Sequence of chain 2.A:
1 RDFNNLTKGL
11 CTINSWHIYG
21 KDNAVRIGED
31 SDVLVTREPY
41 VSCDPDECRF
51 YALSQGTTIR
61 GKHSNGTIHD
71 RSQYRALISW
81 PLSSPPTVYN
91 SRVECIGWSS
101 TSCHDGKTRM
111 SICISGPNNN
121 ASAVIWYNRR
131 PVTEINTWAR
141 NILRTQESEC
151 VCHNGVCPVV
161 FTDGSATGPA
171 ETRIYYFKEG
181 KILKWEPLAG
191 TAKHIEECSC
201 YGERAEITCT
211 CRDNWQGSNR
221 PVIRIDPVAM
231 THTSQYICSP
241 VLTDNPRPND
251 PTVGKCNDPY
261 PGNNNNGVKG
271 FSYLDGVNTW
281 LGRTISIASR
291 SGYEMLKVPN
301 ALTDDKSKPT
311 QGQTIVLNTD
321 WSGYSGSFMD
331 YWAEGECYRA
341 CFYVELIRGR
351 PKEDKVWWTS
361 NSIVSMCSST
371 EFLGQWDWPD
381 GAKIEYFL

This protein binds this small molecule.
Small molecule (SMILES): CC(=O)N[C@H]1[C@H](O[C@H]2[C@H](O)[C@@H](NC(C)=O)CO[C@@H]2CO)O[C@H](CO)[C@@H](O)[C@@H]1O

Binding-site contacts:
Ligand atom C1 contacts residue PHE3 of chain 2.A at 3.7 Å (hydrophobic).
Ligand atom O6 contacts residue ASP2 of chain 2.A at 2.6 Å (salt-bridge).
Ligand atom C5 contacts residue ASN5 of chain 2.A at 3.6 Å.
Ligand atom C2 contacts residue ASN5 of chain 2.A at 2.4 Å.
Ligand atom C3 contacts residue PHE3 of chain 2.A at 4.3 Å (hydrophobic).
Ligand atom O4 contacts residue ASN154 of chain 2.A at 4.2 Å.
Ligand atom C5 contacts residue ASN154 of chain 2.A at 3.6 Å.
Ligand atom C8 contacts residue PHE3 of chain 2.A at 3.6 Å (hydrophobic).
Ligand atom N2 contacts residue ASP2 of chain 2.A at 4.0 Å.
Ligand atom O3 contacts residue ASP2 of chain 2.A at 3.2 Å (salt-bridge).
Ligand atom C7 contacts residue ASN5 of chain 2.A at 3.7 Å.
Ligand atom O5 contacts residue ASN5 of chain 2.A at 2.2 Å (h-bond).
Ligand atom O5 contacts residue ASN154 of chain 2.A at 4.0 Å.
Ligand atom C1 contacts residue ASN5 of chain 2.A at 1.4 Å.
Ligand atom N2 contacts residue ASN5 of chain 2.A at 2.9 Å (h-bond).
Ligand atom N2 contacts residue PHE3 of chain 2.A at 2.9 Å (h-bond).
Ligand atom C3 contacts residue ASP2 of chain 2.A at 4.2 Å.
Ligand atom C7 contacts residue ASP2 of chain 2.A at 4.0 Å.
Ligand atom C7 contacts residue PHE3 of chain 2.A at 3.7 Å (hydrophobic).
Ligand atom C6 contacts residue ASP2 of chain 2.A at 3.6 Å.
Ligand atom C3 contacts residue ASN5 of chain 2.A at 3.7 Å.
Ligand atom O6 contacts residue ASN154 of chain 2.A at 3.5 Å (h-bond).
Ligand atom C4 contacts residue ASN5 of chain 2.A at 4.2 Å.
Ligand atom C1 contacts residue ASN154 of chain 2.A at 4.1 Å.
Ligand atom C8 contacts residue ASN154 of chain 2.A at 3.9 Å.
Ligand atom C2 contacts residue PHE3 of chain 2.A at 3.8 Å (hydrophobic).
Ligand atom C4 contacts residue ASN154 of chain 2.A at 4.4 Å.
Ligand atom O7 contacts residue ASN5 of chain 2.A at 4.2 Å.
Ligand atom C8 contacts residue ASP2 of chain 2.A at 3.8 Å.